A small-molecule ligand and the protein it binds are described below.
Small molecule (SMILES): C[C@@H](O)[C@H](NC(=O)[C@H](COP(=O)(O)O)NC(=O)[C@H](CC(N)=O)NC(=O)[C@H](CCCN=C(N)N)NC(=O)[C@@H](N)CO)C(=O)N1CCC[C@H]1C=O

Binding-site contacts:
Ligand atom CA contacts residue ASN178 of chain 1.A at 3.5 Å.
Ligand atom CG contacts residue LEU225 of chain 1.A at 3.7 Å (hydrophobic).
Ligand atom O contacts residue VAL181 of chain 1.A at 3.3 Å.
Ligand atom NH2 contacts residue GLU185 of chain 1.A at 3.2 Å (salt-bridge).
Ligand atom CG2 contacts residue GLY174 of chain 1.A at 3.3 Å.
Ligand atom N contacts residue ASN178 of chain 1.A at 2.9 Å (h-bond).
Ligand atom CG2 contacts residue ASN178 of chain 1.A at 3.5 Å.
Ligand atom O2P contacts residue ARG59 of chain 1.A at 3.0 Å (salt-bridge).
Ligand atom CB contacts residue LEU225 of chain 1.A at 3.8 Å (hydrophobic).
Ligand atom C contacts residue ASN178 of chain 1.A at 3.6 Å.
Ligand atom O1P contacts residue TYR133 of chain 1.A at 2.6 Å (h-bond).
Ligand atom N contacts residue LEU177 of chain 1.A at 3.6 Å.
Ligand atom CG2 contacts residue LEU177 of chain 1.A at 3.8 Å (hydrophobic).
Ligand atom O contacts residue LEU177 of chain 1.A at 3.7 Å.
Ligand atom C contacts residue LEU177 of chain 1.A at 3.7 Å (hydrophobic).
Ligand atom OG1 contacts residue ASN178 of chain 1.A at 3.3 Å (h-bond).
Ligand atom C contacts residue LEU232 of chain 1.A at 3.8 Å (hydrophobic).
Ligand atom NH2 contacts residue ARG132 of chain 1.A at 3.8 Å.
Ligand atom CA contacts residue ASN229 of chain 1.A at 3.8 Å.
Ligand atom CA contacts residue LEU232 of chain 1.A at 3.8 Å (hydrophobic).
Ligand atom C contacts residue ASN229 of chain 1.A at 3.7 Å.
Ligand atom O3P contacts residue ARG59 of chain 1.A at 2.9 Å (salt-bridge).
Ligand atom NE contacts residue GLU185 of chain 1.A at 2.8 Å (salt-bridge).
Ligand atom ND2 contacts residue LEU225 of chain 1.A at 3.6 Å.
Ligand atom CG contacts residue GLU185 of chain 1.A at 3.7 Å.
Ligand atom O contacts residue ASN229 of chain 1.A at 3.0 Å (h-bond).
Ligand atom CB contacts residue ASN178 of chain 1.A at 3.5 Å.
Ligand atom N contacts residue LEU232 of chain 1.A at 3.6 Å.
Ligand atom O1P contacts residue ARG132 of chain 1.A at 2.9 Å (salt-bridge).
Ligand atom N contacts residue ASN229 of chain 1.A at 2.9 Å (h-bond).
Ligand atom CB contacts residue ASN229 of chain 1.A at 3.8 Å.
Ligand atom OG1 contacts residue LYS125 of chain 1.A at 3.2 Å (salt-bridge).
Ligand atom O2P contacts residue ARG132 of chain 1.A at 2.9 Å (salt-bridge).
Ligand atom CA contacts residue ASN229 of chain 1.A at 3.6 Å.
Ligand atom NH2 contacts residue ARG59 of chain 1.A at 3.5 Å (salt-bridge).
Ligand atom OD1 contacts residue ASN229 of chain 1.A at 3.8 Å.
Ligand atom CD contacts residue GLU185 of chain 1.A at 3.0 Å.
Ligand atom CZ contacts residue GLU185 of chain 1.A at 3.5 Å.
Ligand atom CB contacts residue ASN229 of chain 1.A at 3.8 Å.
Ligand atom P contacts residue ARG132 of chain 1.A at 3.8 Å.

Sequence of chain 1.A:
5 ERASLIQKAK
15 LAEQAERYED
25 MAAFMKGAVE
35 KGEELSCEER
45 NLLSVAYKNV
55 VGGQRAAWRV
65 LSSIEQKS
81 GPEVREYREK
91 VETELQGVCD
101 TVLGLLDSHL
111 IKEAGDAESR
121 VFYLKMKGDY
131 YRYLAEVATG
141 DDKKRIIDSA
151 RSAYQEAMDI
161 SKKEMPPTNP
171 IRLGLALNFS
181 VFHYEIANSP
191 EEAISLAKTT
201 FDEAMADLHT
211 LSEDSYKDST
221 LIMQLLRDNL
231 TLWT